Binding-site contacts:
Ligand atom O3 contacts residue LYS277 of chain 1.E at 3.3 Å.
Ligand atom C2 contacts residue ASN280 of chain 1.E at 2.7 Å.
Ligand atom C4 contacts residue LYS277 of chain 1.E at 3.5 Å.
Ligand atom C6 contacts residue GLN281 of chain 1.E at 4.0 Å.
Ligand atom C8 contacts residue ASN280 of chain 1.E at 3.9 Å.
Ligand atom O6 contacts residue GLN281 of chain 1.E at 4.3 Å.
Ligand atom C5 contacts residue ASN280 of chain 1.E at 3.8 Å.
Ligand atom C2 contacts residue LYS277 of chain 1.E at 4.4 Å.
Ligand atom C4 contacts residue ASN280 of chain 1.E at 4.5 Å.
Ligand atom O7 contacts residue GLU276 of chain 1.E at 4.3 Å.
Ligand atom O5 contacts residue ASN280 of chain 1.E at 2.5 Å (h-bond).
Ligand atom N2 contacts residue ASN280 of chain 1.E at 3.1 Å (h-bond).
Ligand atom C1 contacts residue ASN280 of chain 1.E at 1.6 Å.
Ligand atom C6 contacts residue LYS277 of chain 1.E at 4.5 Å.
Ligand atom C7 contacts residue ASN280 of chain 1.E at 3.7 Å.
Ligand atom C3 contacts residue ASN280 of chain 1.E at 4.0 Å.
Ligand atom N2 contacts residue GLU276 of chain 1.E at 4.0 Å.
Ligand atom O4 contacts residue LYS277 of chain 1.E at 3.4 Å.
Ligand atom C3 contacts residue LYS277 of chain 1.E at 3.9 Å.

Sequence of chain 1.E:
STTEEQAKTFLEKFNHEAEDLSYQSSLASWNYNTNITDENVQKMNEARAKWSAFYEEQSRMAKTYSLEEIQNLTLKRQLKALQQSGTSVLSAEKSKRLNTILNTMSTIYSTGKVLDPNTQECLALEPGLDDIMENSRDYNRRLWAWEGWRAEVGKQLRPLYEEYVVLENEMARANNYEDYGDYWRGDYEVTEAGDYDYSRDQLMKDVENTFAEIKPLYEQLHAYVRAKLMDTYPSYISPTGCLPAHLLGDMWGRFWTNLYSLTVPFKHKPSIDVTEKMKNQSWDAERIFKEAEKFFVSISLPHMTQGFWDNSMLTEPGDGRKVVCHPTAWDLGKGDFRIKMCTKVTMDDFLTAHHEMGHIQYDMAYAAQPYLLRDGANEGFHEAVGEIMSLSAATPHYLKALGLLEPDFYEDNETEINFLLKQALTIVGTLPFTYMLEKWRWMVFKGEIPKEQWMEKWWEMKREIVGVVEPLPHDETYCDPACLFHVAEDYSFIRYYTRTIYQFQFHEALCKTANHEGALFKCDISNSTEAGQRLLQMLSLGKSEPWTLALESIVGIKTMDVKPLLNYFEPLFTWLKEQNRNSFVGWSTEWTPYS

The small molecule below binds the protein below.
Small molecule (SMILES): CC(=O)N[C@@H]1[C@@H](O)[C@H](O)[C@@H](CO)O[C@H]1O